The small molecule below binds the protein below.
Small molecule (SMILES): Cn1c(=O)c(CCC(=O)O)nc2ccccc21

Sequence of chain 1.A:
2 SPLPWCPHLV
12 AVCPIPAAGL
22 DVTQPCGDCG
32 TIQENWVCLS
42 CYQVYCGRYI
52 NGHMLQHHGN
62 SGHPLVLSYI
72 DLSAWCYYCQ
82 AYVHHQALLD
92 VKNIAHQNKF

Binding-site contacts:
Ligand atom C11 contacts residue TRP76 of chain 1.A at 3.3 Å (hydrophobic).
Ligand atom C4 contacts residue TYR78 of chain 1.A at 3.2 Å (hydrophobic).
Ligand atom N1 contacts residue ARG49 of chain 1.A at 3.5 Å.
Ligand atom C11 contacts residue ARG49 of chain 1.A at 3.6 Å.
Ligand atom O2 contacts residue TRP76 of chain 1.A at 3.8 Å.
Ligand atom N1 contacts residue TRP76 of chain 1.A at 3.4 Å (h-bond).
Ligand atom C2 contacts residue TRP76 of chain 1.A at 3.7 Å (hydrophobic).
Ligand atom O1 contacts residue ARG49 of chain 1.A at 2.9 Å (salt-bridge).
Ligand atom C10 contacts residue TRP76 of chain 1.A at 3.5 Å (hydrophobic).
Ligand atom C1 contacts residue TRP76 of chain 1.A at 3.7 Å (hydrophobic).
Ligand atom C9 contacts residue TRP76 of chain 1.A at 4.1 Å (hydrophobic).
Ligand atom C4 contacts residue TRP76 of chain 1.A at 4.0 Å (hydrophobic).
Ligand atom O1 contacts residue TRP37 of chain 1.A at 3.9 Å.
Ligand atom C1 contacts residue ARG49 of chain 1.A at 3.3 Å.
Ligand atom N contacts residue TRP76 of chain 1.A at 3.5 Å.
Ligand atom C1 contacts residue TYR83 of chain 1.A at 3.8 Å (hydrophobic).
Ligand atom N contacts residue ARG49 of chain 1.A at 3.4 Å (salt-bridge).
Ligand atom C6 contacts residue ARG49 of chain 1.A at 3.5 Å.
Ligand atom C5 contacts residue TRP37 of chain 1.A at 4.1 Å (hydrophobic).
Ligand atom O contacts residue LEU56 of chain 1.A at 4.0 Å.
Ligand atom C3 contacts residue TRP37 of chain 1.A at 3.3 Å (hydrophobic).
Ligand atom C5 contacts residue TYR78 of chain 1.A at 3.3 Å (hydrophobic).
Ligand atom C3 contacts residue TRP76 of chain 1.A at 3.9 Å (hydrophobic).
Ligand atom O contacts residue TYR78 of chain 1.A at 2.6 Å (h-bond).
Ligand atom C2 contacts residue ARG49 of chain 1.A at 3.7 Å.
Ligand atom C4 contacts residue TRP37 of chain 1.A at 3.7 Å (hydrophobic).
Ligand atom C contacts residue ARG49 of chain 1.A at 3.8 Å.
Ligand atom C3 contacts residue ARG49 of chain 1.A at 3.6 Å.
Ligand atom O contacts residue ARG49 of chain 1.A at 3.8 Å.
Ligand atom C6 contacts residue TRP76 of chain 1.A at 3.6 Å (hydrophobic).
Ligand atom C7 contacts residue TRP76 of chain 1.A at 4.1 Å (hydrophobic).
Ligand atom O2 contacts residue TYR83 of chain 1.A at 2.6 Å (h-bond).
Ligand atom O contacts residue GLY48 of chain 1.A at 4.2 Å.
Ligand atom C5 contacts residue ARG49 of chain 1.A at 3.7 Å.
Ligand atom O1 contacts residue GLY48 of chain 1.A at 3.5 Å.
Ligand atom N1 contacts residue TYR78 of chain 1.A at 4.1 Å.
Ligand atom C7 contacts residue ARG49 of chain 1.A at 4.0 Å.
Ligand atom O2 contacts residue ARG49 of chain 1.A at 3.3 Å (salt-bridge).
Ligand atom C contacts residue TRP76 of chain 1.A at 3.6 Å (hydrophobic).
Ligand atom C5 contacts residue GLY48 of chain 1.A at 4.1 Å.